Binding-site contacts:
Ligand atom C16 contacts residue THR496 of chain 1.A at 3.9 Å.
Ligand atom N1 contacts residue GLU362 of chain 1.A at 3.6 Å.
Ligand atom C21 contacts residue THR496 of chain 1.A at 3.0 Å.
Ligand atom C3 contacts residue TYR501 of chain 1.A at 3.6 Å (hydrophobic).
Ligand atom C2 contacts residue GLU362 of chain 1.A at 3.6 Å.
Ligand atom O2 contacts residue HIS365 of chain 1.A at 3.7 Å.
Ligand atom C3 contacts residue GLU362 of chain 1.A at 3.8 Å.
Ligand atom C2 contacts residue ALA332 of chain 1.A at 3.5 Å (hydrophobic).
Ligand atom C14 contacts residue ALA332 of chain 1.A at 3.3 Å (hydrophobic).
Ligand atom O4 contacts residue TYR498 of chain 1.A at 3.2 Å (h-bond).
Ligand atom C9 contacts residue GLN259 of chain 1.A at 3.4 Å.
Ligand atom C10 contacts residue GLU362 of chain 1.A at 3.6 Å.
Ligand atom C13 contacts residue HIS331 of chain 1.A at 3.8 Å.
Ligand atom O2 contacts residue HIS361 of chain 1.A at 3.1 Å (h-bond).
Ligand atom O4 contacts residue GLN259 of chain 1.A at 3.6 Å.
Ligand atom O3 contacts residue ZN1 of chain 1.G at 2.5 Å.
Ligand atom C14 contacts residue SER333 of chain 1.A at 3.8 Å.
Ligand atom C1 contacts residue HIS491 of chain 1.A at 3.9 Å.
Ligand atom C20 contacts residue THR496 of chain 1.A at 3.2 Å.
Ligand atom O3 contacts residue TYR501 of chain 1.A at 2.8 Å (h-bond).
Ligand atom O2 contacts residue ZN1 of chain 1.G at 2.6 Å.
Ligand atom O2 contacts residue GLU362 of chain 1.A at 2.7 Å (salt-bridge).
Ligand atom C9 contacts residue LYS489 of chain 1.A at 3.5 Å.
Ligand atom C4 contacts residue TYR501 of chain 1.A at 3.9 Å (hydrophobic).
Ligand atom C4 contacts residue ALA332 of chain 1.A at 3.2 Å (hydrophobic).
Ligand atom O1 contacts residue HIS331 of chain 1.A at 3.0 Å (h-bond).
Ligand atom C10 contacts residue ALA332 of chain 1.A at 3.4 Å (hydrophobic).
Ligand atom O4 contacts residue HIS491 of chain 1.A at 3.0 Å.
Ligand atom N1 contacts residue ALA332 of chain 1.A at 2.6 Å (h-bond).
Ligand atom O1 contacts residue HIS491 of chain 1.A at 2.7 Å.
Ligand atom O5 contacts residue LYS489 of chain 1.A at 3.6 Å.
Ligand atom C11 contacts residue HIS331 of chain 1.A at 3.3 Å.
Ligand atom C11 contacts residue ALA332 of chain 1.A at 3.6 Å (hydrophobic).
Ligand atom O5 contacts residue GLN259 of chain 1.A at 3.0 Å (h-bond).
Ligand atom C9 contacts residue HIS491 of chain 1.A at 3.7 Å.
Ligand atom C3 contacts residue HIS361 of chain 1.A at 3.8 Å.
Ligand atom C3 contacts residue ZN1 of chain 1.G at 2.9 Å.
Ligand atom O3 contacts residue GLU389 of chain 1.A at 3.2 Å (salt-bridge).
Ligand atom O4 contacts residue LYS489 of chain 1.A at 2.7 Å (salt-bridge).
Ligand atom C17 contacts residue SER333 of chain 1.A at 3.8 Å.

Sequence of chain 1.A:
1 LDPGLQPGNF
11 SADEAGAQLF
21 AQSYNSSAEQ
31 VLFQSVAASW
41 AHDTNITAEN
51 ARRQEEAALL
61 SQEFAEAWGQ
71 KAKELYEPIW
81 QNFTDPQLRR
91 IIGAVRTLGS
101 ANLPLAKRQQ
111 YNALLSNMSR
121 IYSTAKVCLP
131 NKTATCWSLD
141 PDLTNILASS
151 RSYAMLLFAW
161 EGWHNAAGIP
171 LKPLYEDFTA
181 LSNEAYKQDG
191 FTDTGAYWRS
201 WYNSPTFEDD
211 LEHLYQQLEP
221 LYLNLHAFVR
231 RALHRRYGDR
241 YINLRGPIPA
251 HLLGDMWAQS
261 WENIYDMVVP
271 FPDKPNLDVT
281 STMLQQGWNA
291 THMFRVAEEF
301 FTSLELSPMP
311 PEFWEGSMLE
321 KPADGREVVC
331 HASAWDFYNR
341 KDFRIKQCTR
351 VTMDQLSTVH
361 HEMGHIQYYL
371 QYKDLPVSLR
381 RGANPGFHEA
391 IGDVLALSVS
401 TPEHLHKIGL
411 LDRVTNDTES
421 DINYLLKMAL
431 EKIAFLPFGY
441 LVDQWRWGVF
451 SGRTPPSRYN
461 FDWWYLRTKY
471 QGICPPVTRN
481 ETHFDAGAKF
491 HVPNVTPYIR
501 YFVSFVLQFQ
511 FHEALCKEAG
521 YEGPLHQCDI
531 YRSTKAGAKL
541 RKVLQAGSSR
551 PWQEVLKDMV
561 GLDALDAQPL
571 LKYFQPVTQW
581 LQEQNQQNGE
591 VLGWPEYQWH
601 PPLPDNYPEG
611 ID

A protein and the small-molecule ligand that binds it are described below.
Small molecule (SMILES): NCCCC[C@H](N[C@@H](CCc1ccccc1)C(=O)O)C(=O)N1CCC[C@H]1C(=O)O